Binding-site contacts:
Ligand atom N6 contacts residue ASP101 of chain 1.B at 3.8 Å.
Ligand atom N1 contacts residue TYR104 of chain 1.B at 3.5 Å.
Ligand atom O3B contacts residue LYS73 of chain 1.B at 3.8 Å.
Ligand atom S1G contacts residue GLU69 of chain 1.B at 3.8 Å.
Ligand atom N3 contacts residue TYR265 of chain 1.B at 3.4 Å.
Ligand atom C2 contacts residue TYR265 of chain 1.B at 3.7 Å (hydrophobic).
Ligand atom O5' contacts residue THR75 of chain 1.B at 3.6 Å (h-bond).
Ligand atom O1A contacts residue GLY72 of chain 1.B at 3.8 Å.
Ligand atom PA contacts residue THR75 of chain 1.B at 3.8 Å.
Ligand atom O1A contacts residue THR75 of chain 1.B at 2.7 Å (h-bond).
Ligand atom O2B contacts residue LYS73 of chain 1.B at 2.6 Å (salt-bridge).
Ligand atom O4' contacts residue TYR104 of chain 1.B at 3.8 Å.
Ligand atom C4 contacts residue TYR104 of chain 1.B at 3.8 Å (hydrophobic).
Ligand atom O3A contacts residue SER70 of chain 1.B at 3.5 Å.
Ligand atom O1A contacts residue THR74 of chain 1.B at 3.3 Å (h-bond).
Ligand atom O1B contacts residue MG1 of chain 1.E at 2.0 Å.
Ligand atom C5' contacts residue GLY72 of chain 1.B at 3.7 Å.
Ligand atom O3B contacts residue SER70 of chain 1.B at 2.9 Å (h-bond).
Ligand atom C2 contacts residue TYR104 of chain 1.B at 3.8 Å (hydrophobic).
Ligand atom O2A contacts residue THR74 of chain 1.B at 3.8 Å.
Ligand atom O2G contacts residue MG1 of chain 1.E at 2.0 Å.
Ligand atom O4' contacts residue TYR265 of chain 1.B at 3.8 Å.
Ligand atom C6 contacts residue TYR104 of chain 1.B at 3.4 Å (hydrophobic).
Ligand atom PG contacts residue SER70 of chain 1.B at 3.8 Å.
Ligand atom O2B contacts residue THR74 of chain 1.B at 3.8 Å.
Ligand atom C5 contacts residue TYR104 of chain 1.B at 3.8 Å (hydrophobic).
Ligand atom O3A contacts residue GLY72 of chain 1.B at 3.4 Å (h-bond).
Ligand atom O2B contacts residue SER71 of chain 1.B at 3.7 Å.
Ligand atom O2A contacts residue MG1 of chain 1.E at 3.5 Å.
Ligand atom N6 contacts residue TYR104 of chain 1.B at 3.4 Å.
Ligand atom C5' contacts residue THR75 of chain 1.B at 3.6 Å.
Ligand atom PB contacts residue LYS73 of chain 1.B at 3.7 Å.
Ligand atom O1B contacts residue THR74 of chain 1.B at 2.7 Å (h-bond).
Ligand atom N7 contacts residue TYR104 of chain 1.B at 3.8 Å.
Ligand atom O2G contacts residue THR74 of chain 1.B at 3.8 Å.
Ligand atom PG contacts residue MG1 of chain 1.E at 3.4 Å.
Ligand atom C1' contacts residue TYR265 of chain 1.B at 3.6 Å (hydrophobic).
Ligand atom PB contacts residue MG1 of chain 1.E at 3.4 Å.
Ligand atom O3' contacts residue TYR265 of chain 1.B at 3.0 Å.
Ligand atom O2B contacts residue GLY72 of chain 1.B at 3.2 Å (h-bond).

Sequence of chain 1.B:
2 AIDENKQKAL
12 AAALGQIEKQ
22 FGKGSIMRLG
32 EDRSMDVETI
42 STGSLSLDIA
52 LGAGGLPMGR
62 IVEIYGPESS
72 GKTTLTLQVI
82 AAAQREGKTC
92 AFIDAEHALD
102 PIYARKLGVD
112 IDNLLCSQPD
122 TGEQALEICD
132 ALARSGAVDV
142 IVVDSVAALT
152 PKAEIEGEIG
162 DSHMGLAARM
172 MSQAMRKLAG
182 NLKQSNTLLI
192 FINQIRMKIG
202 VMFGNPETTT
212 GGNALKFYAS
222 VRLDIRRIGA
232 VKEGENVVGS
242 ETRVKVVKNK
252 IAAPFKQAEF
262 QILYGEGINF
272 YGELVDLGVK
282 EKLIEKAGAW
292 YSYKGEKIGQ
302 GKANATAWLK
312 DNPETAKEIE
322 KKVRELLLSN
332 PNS

This small molecule binds to this protein.
Small molecule (SMILES): Nc1ncnc2c1ncn2[C@@H]1O[C@H](COP(=O)(O)OP(=O)(O)OP(O)(O)=S)[C@@H](O)[C@H]1O